Sequence of chain 24.C:
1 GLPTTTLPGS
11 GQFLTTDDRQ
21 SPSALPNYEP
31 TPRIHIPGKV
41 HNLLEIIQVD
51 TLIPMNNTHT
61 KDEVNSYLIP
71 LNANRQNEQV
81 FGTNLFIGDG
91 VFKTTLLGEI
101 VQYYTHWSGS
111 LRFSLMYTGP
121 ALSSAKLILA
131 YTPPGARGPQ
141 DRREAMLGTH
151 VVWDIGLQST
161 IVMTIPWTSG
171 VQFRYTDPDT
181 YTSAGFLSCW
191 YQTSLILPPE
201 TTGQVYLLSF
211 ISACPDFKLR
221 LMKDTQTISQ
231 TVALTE

Binding-site contacts:
Ligand atom CL2 contacts residue ILE104 of chain 24.A at 3.5 Å.
Ligand atom C3 contacts residue LEU106 of chain 24.A at 3.8 Å (hydrophobic).
Ligand atom C4B contacts residue PHE186 of chain 24.A at 3.9 Å (hydrophobic).
Ligand atom C5A contacts residue VAL176 of chain 24.A at 3.5 Å (hydrophobic).
Ligand atom C31 contacts residue LEU106 of chain 24.A at 4.0 Å (hydrophobic).
Ligand atom C4A contacts residue SER175 of chain 24.A at 3.7 Å.
Ligand atom CL1 contacts residue VAL188 of chain 24.A at 3.7 Å.
Ligand atom C2C contacts residue VAL191 of chain 24.A at 4.0 Å (hydrophobic).
Ligand atom CL2 contacts residue TYR128 of chain 24.A at 3.2 Å.
Ligand atom CL2 contacts residue MET224 of chain 24.A at 3.4 Å.
Ligand atom C2A contacts residue TYR152 of chain 24.A at 3.8 Å (hydrophobic).
Ligand atom O1A contacts residue MET224 of chain 24.A at 3.5 Å (h-bond).
Ligand atom CL1 contacts residue TYR152 of chain 24.A at 3.9 Å.
Ligand atom C2A contacts residue PHE186 of chain 24.A at 3.8 Å (hydrophobic).
Ligand atom N3A contacts residue ALA24 of chain 24.C at 3.8 Å.
Ligand atom O1A contacts residue PHE186 of chain 24.A at 3.4 Å.
Ligand atom C3C contacts residue TYR152 of chain 24.A at 3.8 Å (hydrophobic).
Ligand atom C5A contacts residue PHE186 of chain 24.A at 4.0 Å (hydrophobic).
Ligand atom C5B contacts residue TYR152 of chain 24.A at 3.7 Å (hydrophobic).
Ligand atom C3B contacts residue PHE186 of chain 24.A at 3.9 Å (hydrophobic).
Ligand atom C6B contacts residue TYR152 of chain 24.A at 3.9 Å (hydrophobic).
Ligand atom O1 contacts residue MET221 of chain 24.A at 3.5 Å (h-bond).
Ligand atom O1 contacts residue ILE104 of chain 24.A at 3.4 Å.
Ligand atom C4B contacts residue TYR152 of chain 24.A at 3.6 Å (hydrophobic).
Ligand atom C1B contacts residue VAL188 of chain 24.A at 4.0 Å (hydrophobic).
Ligand atom C5 contacts residue TYR128 of chain 24.A at 3.8 Å (hydrophobic).
Ligand atom C4A contacts residue PRO174 of chain 24.A at 3.0 Å (hydrophobic).
Ligand atom C3C contacts residue ILE104 of chain 24.A at 3.7 Å (hydrophobic).
Ligand atom C4A contacts residue ALA150 of chain 24.A at 4.0 Å (hydrophobic).
Ligand atom N2 contacts residue MET221 of chain 24.A at 3.5 Å (h-bond).
Ligand atom C1C contacts residue TYR128 of chain 24.A at 3.3 Å (hydrophobic).
Ligand atom N3A contacts residue PRO174 of chain 24.A at 3.3 Å (h-bond).
Ligand atom O1B contacts residue VAL188 of chain 24.A at 3.7 Å.
Ligand atom CL1 contacts residue LEU25 of chain 24.C at 3.7 Å.
Ligand atom C2B contacts residue MET224 of chain 24.A at 4.0 Å (hydrophobic).
Ligand atom C3B contacts residue MET224 of chain 24.A at 3.6 Å (hydrophobic).
Ligand atom C5A contacts residue ALA150 of chain 24.A at 3.5 Å (hydrophobic).
Ligand atom N3A contacts residue TYR152 of chain 24.A at 4.0 Å.
Ligand atom C2B contacts residue TYR128 of chain 24.A at 3.9 Å (hydrophobic).
Ligand atom C4 contacts residue LEU106 of chain 24.A at 3.9 Å (hydrophobic).

Sequence of chain 24.A:
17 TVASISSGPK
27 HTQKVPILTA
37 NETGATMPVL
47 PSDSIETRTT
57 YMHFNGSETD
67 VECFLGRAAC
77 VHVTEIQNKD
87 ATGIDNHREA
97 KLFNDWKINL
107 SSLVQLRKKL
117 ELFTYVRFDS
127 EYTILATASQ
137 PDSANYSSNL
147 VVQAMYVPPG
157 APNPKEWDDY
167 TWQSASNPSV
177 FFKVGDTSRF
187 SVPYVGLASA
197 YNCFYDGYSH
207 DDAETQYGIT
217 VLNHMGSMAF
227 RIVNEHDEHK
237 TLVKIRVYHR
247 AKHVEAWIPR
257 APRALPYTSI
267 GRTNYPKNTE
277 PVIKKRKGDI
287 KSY

This protein binds this small molecule.
Small molecule (SMILES): Cc1cc(CCCOc2c(Cl)cc(C3=NCCO3)cc2Cl)on1

Sequence of chain 25.C:
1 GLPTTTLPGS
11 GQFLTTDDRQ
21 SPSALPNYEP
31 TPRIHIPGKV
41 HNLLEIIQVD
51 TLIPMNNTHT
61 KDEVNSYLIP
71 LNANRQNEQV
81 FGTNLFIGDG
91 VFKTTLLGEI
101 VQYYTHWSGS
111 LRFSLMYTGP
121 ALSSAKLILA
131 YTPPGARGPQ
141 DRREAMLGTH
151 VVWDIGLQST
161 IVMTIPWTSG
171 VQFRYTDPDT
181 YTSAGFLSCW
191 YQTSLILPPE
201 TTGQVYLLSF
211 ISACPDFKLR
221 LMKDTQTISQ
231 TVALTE